Binding-site contacts:
Ligand atom C12 contacts residue THR80 of chain 1.RA at 3.3 Å.
Ligand atom C20 contacts residue ALA79 of chain 1.RA at 3.1 Å (hydrophobic).
Ligand atom C17 contacts residue LYS92 of chain 1.RA at 4.1 Å.
Ligand atom C22 contacts residue THR60 of chain 1.RA at 3.3 Å.
Ligand atom N16 contacts residue ALA108 of chain 1.RA at 3.9 Å.
Ligand atom C30 contacts residue ALA108 of chain 1.RA at 3.7 Å (hydrophobic).
Ligand atom C22 contacts residue ALA105 of chain 1.RA at 4.0 Å (hydrophobic).
Ligand atom C19 contacts residue ALA79 of chain 1.RA at 3.9 Å (hydrophobic).
Ligand atom C17 contacts residue THR60 of chain 1.RA at 3.1 Å.
Ligand atom C20 contacts residue ALA108 of chain 1.RA at 3.4 Å (hydrophobic).
Ligand atom C9 contacts residue ASP153 of chain 1.SA at 4.0 Å.
Ligand atom O32 contacts residue ALA81 of chain 1.RA at 2.9 Å.
Ligand atom O33 contacts residue GLY106 of chain 1.RA at 2.9 Å (h-bond).
Ligand atom N10 contacts residue ASP153 of chain 1.SA at 3.6 Å.
Ligand atom C12 contacts residue ALA81 of chain 1.RA at 4.1 Å (hydrophobic).
Ligand atom O33 contacts residue MET104 of chain 1.RA at 3.5 Å.
Ligand atom C18 contacts residue ALA79 of chain 1.RA at 3.9 Å (hydrophobic).
Ligand atom C18 contacts residue LYS92 of chain 1.RA at 3.4 Å.
Ligand atom C18 contacts residue THR60 of chain 1.RA at 3.8 Å.
Ligand atom C20 contacts residue VAL90 of chain 1.RA at 4.1 Å (hydrophobic).
Ligand atom O33 contacts residue ALA105 of chain 1.RA at 3.6 Å.
Ligand atom C32 contacts residue ALA79 of chain 1.RA at 4.0 Å (hydrophobic).
Ligand atom C21 contacts residue ALA108 of chain 1.RA at 3.6 Å (hydrophobic).
Ligand atom N13 contacts residue THR80 of chain 1.RA at 3.1 Å (h-bond).
Ligand atom C33 contacts residue ALA86 of chain 1.RA at 3.8 Å (hydrophobic).
Ligand atom O34 contacts residue ALA79 of chain 1.RA at 4.1 Å.
Ligand atom C22 contacts residue GLY106 of chain 1.RA at 3.1 Å.
Ligand atom C18 contacts residue ARG78 of chain 1.RA at 3.5 Å.
Ligand atom C21 contacts residue MET104 of chain 1.RA at 3.6 Å (hydrophobic).
Ligand atom O32 contacts residue THR80 of chain 1.RA at 2.6 Å (h-bond).
Ligand atom O33 contacts residue ALA108 of chain 1.RA at 4.0 Å.
Ligand atom O8 contacts residue ASP153 of chain 1.SA at 3.5 Å (salt-bridge).
Ligand atom C19 contacts residue ALA108 of chain 1.RA at 4.0 Å (hydrophobic).
Ligand atom C22 contacts residue MET104 of chain 1.RA at 4.0 Å (hydrophobic).
Ligand atom O34 contacts residue THR80 of chain 1.RA at 3.5 Å (h-bond).
Ligand atom N16 contacts residue THR60 of chain 1.RA at 4.1 Å.
Ligand atom C33 contacts residue ALA81 of chain 1.RA at 4.0 Å (hydrophobic).
Ligand atom C19 contacts residue VAL90 of chain 1.RA at 3.6 Å (hydrophobic).
Ligand atom C24 contacts residue GLY107 of chain 1.RA at 3.6 Å.
Ligand atom C21 contacts residue VAL90 of chain 1.RA at 3.4 Å (hydrophobic).

This protein binds this small molecule.
Small molecule (SMILES): CC(C)C[C@@H](C=O)NC(=O)[C@H](CC(C)C)NC(=O)[C@H](CC(C)C)NC(=O)OCc1ccccc1

Sequence of chain 1.RA:
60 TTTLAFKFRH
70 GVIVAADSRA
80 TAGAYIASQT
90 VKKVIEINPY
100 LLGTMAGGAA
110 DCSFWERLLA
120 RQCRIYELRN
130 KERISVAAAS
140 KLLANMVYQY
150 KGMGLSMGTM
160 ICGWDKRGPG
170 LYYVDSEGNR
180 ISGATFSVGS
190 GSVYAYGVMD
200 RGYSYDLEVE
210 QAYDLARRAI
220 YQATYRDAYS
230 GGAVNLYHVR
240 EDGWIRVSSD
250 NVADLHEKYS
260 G

Sequence of chain 1.SA:
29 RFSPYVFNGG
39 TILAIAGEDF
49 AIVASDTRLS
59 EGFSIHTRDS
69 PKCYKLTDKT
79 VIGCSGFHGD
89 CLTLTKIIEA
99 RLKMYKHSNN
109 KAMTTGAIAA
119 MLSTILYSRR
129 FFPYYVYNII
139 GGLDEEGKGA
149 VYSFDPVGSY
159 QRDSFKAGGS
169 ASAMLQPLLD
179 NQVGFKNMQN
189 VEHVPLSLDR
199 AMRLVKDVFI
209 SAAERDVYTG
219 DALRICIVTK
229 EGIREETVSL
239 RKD